Sequence of chain 1.B:
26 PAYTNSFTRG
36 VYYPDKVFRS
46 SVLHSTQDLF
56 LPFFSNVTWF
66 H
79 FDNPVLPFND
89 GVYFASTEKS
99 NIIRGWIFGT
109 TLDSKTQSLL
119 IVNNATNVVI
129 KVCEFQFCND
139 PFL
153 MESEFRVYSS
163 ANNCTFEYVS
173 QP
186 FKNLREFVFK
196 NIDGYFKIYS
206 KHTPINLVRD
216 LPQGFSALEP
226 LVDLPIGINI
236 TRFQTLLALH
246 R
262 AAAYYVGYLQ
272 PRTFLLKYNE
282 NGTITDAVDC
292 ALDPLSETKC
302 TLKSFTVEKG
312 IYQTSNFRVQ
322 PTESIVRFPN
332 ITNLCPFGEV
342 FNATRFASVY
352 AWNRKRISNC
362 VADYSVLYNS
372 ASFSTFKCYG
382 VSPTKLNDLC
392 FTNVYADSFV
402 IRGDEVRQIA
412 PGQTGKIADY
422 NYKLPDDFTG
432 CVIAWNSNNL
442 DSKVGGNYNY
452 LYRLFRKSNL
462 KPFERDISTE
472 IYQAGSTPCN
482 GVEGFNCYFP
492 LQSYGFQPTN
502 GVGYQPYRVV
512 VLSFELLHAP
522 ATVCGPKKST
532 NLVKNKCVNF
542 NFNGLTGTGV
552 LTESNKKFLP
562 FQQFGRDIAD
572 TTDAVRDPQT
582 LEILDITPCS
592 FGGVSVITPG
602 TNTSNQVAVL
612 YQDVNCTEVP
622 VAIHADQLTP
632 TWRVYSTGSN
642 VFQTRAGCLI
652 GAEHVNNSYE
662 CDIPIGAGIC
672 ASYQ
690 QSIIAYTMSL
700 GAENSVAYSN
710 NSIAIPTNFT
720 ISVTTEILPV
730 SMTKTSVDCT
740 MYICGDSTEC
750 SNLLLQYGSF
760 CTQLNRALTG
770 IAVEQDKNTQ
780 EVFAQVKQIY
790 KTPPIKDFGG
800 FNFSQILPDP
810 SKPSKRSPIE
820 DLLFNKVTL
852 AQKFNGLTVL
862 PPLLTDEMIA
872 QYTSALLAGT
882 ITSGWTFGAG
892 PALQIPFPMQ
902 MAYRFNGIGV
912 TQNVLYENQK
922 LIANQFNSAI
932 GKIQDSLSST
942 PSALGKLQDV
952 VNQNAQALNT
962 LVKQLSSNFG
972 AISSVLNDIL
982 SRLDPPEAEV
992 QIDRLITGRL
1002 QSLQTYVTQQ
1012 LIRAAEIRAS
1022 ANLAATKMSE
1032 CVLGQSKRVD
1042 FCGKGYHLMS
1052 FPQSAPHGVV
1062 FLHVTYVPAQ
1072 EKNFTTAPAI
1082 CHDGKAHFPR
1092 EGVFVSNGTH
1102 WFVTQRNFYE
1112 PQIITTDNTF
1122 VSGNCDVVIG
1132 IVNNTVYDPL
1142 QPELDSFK

Binding-site contacts:
Ligand atom C8 contacts residue ASN657 of chain 1.B at 3.7 Å.
Ligand atom N2 contacts residue ASN657 of chain 1.B at 2.9 Å (h-bond).
Ligand atom O7 contacts residue ASN657 of chain 1.B at 3.3 Å.
Ligand atom C2 contacts residue ASN657 of chain 1.B at 2.5 Å.
Ligand atom C7 contacts residue ASN657 of chain 1.B at 3.0 Å.
Ligand atom C1 contacts residue ASN657 of chain 1.B at 1.4 Å.
Ligand atom C3 contacts residue ASN657 of chain 1.B at 3.8 Å.
Ligand atom O5 contacts residue ASN657 of chain 1.B at 2.4 Å (h-bond).
Ligand atom C5 contacts residue ASN657 of chain 1.B at 3.7 Å.
Ligand atom C4 contacts residue ASN657 of chain 1.B at 4.2 Å.

A protein and the small-molecule ligand that binds it are described below.
Small molecule (SMILES): CC(=O)N[C@@H]1[C@@H](O)[C@H](O)[C@@H](CO)O[C@H]1O